A protein and the small-molecule ligand that binds it are described below.
Small molecule (SMILES): Cn1cc(-c2ccc([C@@H](NC(=O)C(C)(C)C)C(=O)NO)cc2)cn1

Binding-site contacts:
Ligand atom O contacts residue ASP298 of chain 1.B at 3.0 Å (salt-bridge).
Ligand atom C contacts residue ZN1 of chain 1.X at 3.0 Å.
Ligand atom CAI contacts residue GLY408 of chain 1.B at 3.7 Å.
Ligand atom OAF contacts residue THR407 of chain 1.B at 3.4 Å.
Ligand atom O contacts residue ASP378 of chain 1.B at 2.9 Å (salt-bridge).
Ligand atom NAO contacts residue ZN1 of chain 1.W at 3.0 Å.
Ligand atom O contacts residue LYS305 of chain 1.B at 3.1 Å (salt-bridge).
Ligand atom CAA contacts residue ALA496 of chain 1.B at 3.3 Å (hydrophobic).
Ligand atom CAK contacts residue GLY408 of chain 1.B at 3.4 Å.
Ligand atom NAO contacts residue LYS293 of chain 1.B at 3.5 Å (salt-bridge).
Ligand atom OAF contacts residue GLY408 of chain 1.B at 3.6 Å.
Ligand atom OAG contacts residue GLU380 of chain 1.B at 3.0 Å (salt-bridge).
Ligand atom O contacts residue ZN1 of chain 1.W at 3.7 Å.
Ligand atom C contacts residue ASP378 of chain 1.B at 3.3 Å.
Ligand atom C contacts residue ZN1 of chain 1.W at 3.7 Å.
Ligand atom CA contacts residue LEU406 of chain 1.B at 3.2 Å (hydrophobic).
Ligand atom NAO contacts residue ASP378 of chain 1.B at 3.5 Å (salt-bridge).
Ligand atom CAH contacts residue GLY408 of chain 1.B at 3.6 Å.
Ligand atom CAA contacts residue PHE502 of chain 1.B at 3.7 Å (hydrophobic).
Ligand atom O contacts residue ZN1 of chain 1.X at 2.2 Å.
Ligand atom NAO contacts residue CO31 of chain 1.Y at 3.0 Å (h-bond).
Ligand atom OAG contacts residue ASP298 of chain 1.B at 3.2 Å (salt-bridge).
Ligand atom OAG contacts residue ASP378 of chain 1.B at 3.2 Å (salt-bridge).
Ligand atom CAK contacts residue LEU406 of chain 1.B at 3.7 Å (hydrophobic).
Ligand atom CAA contacts residue LEU314 of chain 1.B at 3.7 Å (hydrophobic).
Ligand atom CAM contacts residue ALA496 of chain 1.B at 3.4 Å (hydrophobic).
Ligand atom OAG contacts residue CO31 of chain 1.Y at 2.8 Å (h-bond).
Ligand atom NAO contacts residue ZN1 of chain 1.X at 3.2 Å.
Ligand atom OAG contacts residue LYS293 of chain 1.B at 2.9 Å (salt-bridge).
Ligand atom NAW contacts residue ALA496 of chain 1.B at 3.7 Å.
Ligand atom C contacts residue LEU406 of chain 1.B at 3.5 Å (hydrophobic).
Ligand atom OAF contacts residue CO31 of chain 1.Y at 3.7 Å.
Ligand atom CAM contacts residue PHE317 of chain 1.B at 3.7 Å (hydrophobic).
Ligand atom NAO contacts residue LEU406 of chain 1.B at 2.9 Å (h-bond).
Ligand atom OAF contacts residue LEU406 of chain 1.B at 3.5 Å (h-bond).
Ligand atom CAS contacts residue GLY408 of chain 1.B at 3.6 Å.
Ligand atom CAU contacts residue GLY408 of chain 1.B at 3.4 Å.
Ligand atom OAG contacts residue ZN1 of chain 1.W at 1.9 Å.
Ligand atom NAN contacts residue LEU411 of chain 1.B at 3.6 Å.
Ligand atom OAG contacts residue ZN1 of chain 1.X at 2.5 Å.

Sequence of chain 1.B:
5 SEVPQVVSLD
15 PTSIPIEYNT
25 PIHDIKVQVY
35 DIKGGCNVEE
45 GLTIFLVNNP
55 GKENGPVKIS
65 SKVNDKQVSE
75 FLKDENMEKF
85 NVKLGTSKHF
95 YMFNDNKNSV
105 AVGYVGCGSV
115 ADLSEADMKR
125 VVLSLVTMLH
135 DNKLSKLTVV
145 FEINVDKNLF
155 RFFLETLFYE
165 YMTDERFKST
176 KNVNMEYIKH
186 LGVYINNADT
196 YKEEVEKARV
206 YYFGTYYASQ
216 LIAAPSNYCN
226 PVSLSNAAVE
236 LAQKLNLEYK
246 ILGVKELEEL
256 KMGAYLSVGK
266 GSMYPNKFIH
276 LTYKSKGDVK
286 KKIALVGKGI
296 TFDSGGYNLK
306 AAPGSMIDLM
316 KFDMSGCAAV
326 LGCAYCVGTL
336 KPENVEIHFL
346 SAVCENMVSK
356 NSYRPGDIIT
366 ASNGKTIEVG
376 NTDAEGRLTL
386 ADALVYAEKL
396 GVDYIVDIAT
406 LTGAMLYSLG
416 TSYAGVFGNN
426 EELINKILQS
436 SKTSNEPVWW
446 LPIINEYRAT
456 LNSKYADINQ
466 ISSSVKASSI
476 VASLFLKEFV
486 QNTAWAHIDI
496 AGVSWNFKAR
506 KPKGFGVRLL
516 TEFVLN